A protein and the small-molecule ligand that binds it are described below.
Small molecule (SMILES): Nc1nn2nccc2c2ccccc12

Binding-site contacts:
Ligand atom N2 contacts residue LEU151 of chain 1.A at 3.8 Å.
Ligand atom N3 contacts residue VAL101 of chain 1.A at 3.2 Å (h-bond).
Ligand atom C2 contacts residue LEU151 of chain 1.A at 3.9 Å (hydrophobic).
Ligand atom C9 contacts residue VAL101 of chain 1.A at 3.8 Å (hydrophobic).
Ligand atom C3 contacts residue LEU151 of chain 1.A at 3.7 Å (hydrophobic).
Ligand atom C6 contacts residue ASP165 of chain 1.A at 4.0 Å.
Ligand atom N1 contacts residue LEU151 of chain 1.A at 3.7 Å.
Ligand atom C9 contacts residue LEU100 of chain 1.A at 3.8 Å (hydrophobic).
Ligand atom C2 contacts residue VAL37 of chain 1.A at 4.2 Å (hydrophobic).
Ligand atom C contacts residue LEU29 of chain 1.A at 3.9 Å (hydrophobic).
Ligand atom C9 contacts residue VAL82 of chain 1.A at 4.0 Å (hydrophobic).
Ligand atom C8 contacts residue ALA50 of chain 1.A at 3.7 Å (hydrophobic).
Ligand atom C8 contacts residue VAL82 of chain 1.A at 4.1 Å (hydrophobic).
Ligand atom N1 contacts residue LEU100 of chain 1.A at 3.9 Å.
Ligand atom C6 contacts residue VAL37 of chain 1.A at 4.0 Å (hydrophobic).
Ligand atom N3 contacts residue GLN99 of chain 1.A at 3.6 Å.
Ligand atom C contacts residue LEU151 of chain 1.A at 3.5 Å (hydrophobic).
Ligand atom C1 contacts residue ALA50 of chain 1.A at 3.9 Å (hydrophobic).
Ligand atom N2 contacts residue ALA50 of chain 1.A at 4.0 Å.
Ligand atom N1 contacts residue LEU29 of chain 1.A at 4.1 Å.
Ligand atom C9 contacts residue ALA50 of chain 1.A at 3.7 Å (hydrophobic).
Ligand atom C8 contacts residue GLN99 of chain 1.A at 4.1 Å.
Ligand atom N3 contacts residue ALA50 of chain 1.A at 3.9 Å.
Ligand atom N1 contacts residue VAL101 of chain 1.A at 4.1 Å.
Ligand atom N2 contacts residue VAL101 of chain 1.A at 4.1 Å.
Ligand atom C6 contacts residue SER164 of chain 1.A at 4.2 Å.
Ligand atom C5 contacts residue GLY30 of chain 1.A at 4.2 Å.
Ligand atom C8 contacts residue SER164 of chain 1.A at 4.0 Å.
Ligand atom C7 contacts residue SER164 of chain 1.A at 3.4 Å.
Ligand atom C5 contacts residue VAL37 of chain 1.A at 4.3 Å (hydrophobic).
Ligand atom C1 contacts residue LEU151 of chain 1.A at 4.0 Å (hydrophobic).
Ligand atom N3 contacts residue LEU100 of chain 1.A at 3.5 Å.
Ligand atom C9 contacts residue GLN99 of chain 1.A at 3.0 Å.
Ligand atom N contacts residue LEU151 of chain 1.A at 4.1 Å.
Ligand atom N2 contacts residue LEU100 of chain 1.A at 4.1 Å.
Ligand atom C3 contacts residue LEU29 of chain 1.A at 4.1 Å (hydrophobic).
Ligand atom C4 contacts residue LEU29 of chain 1.A at 3.6 Å (hydrophobic).
Ligand atom C7 contacts residue VAL37 of chain 1.A at 3.9 Å (hydrophobic).
Ligand atom N contacts residue LEU29 of chain 1.A at 3.9 Å.
Ligand atom C5 contacts residue LEU29 of chain 1.A at 3.9 Å (hydrophobic).

Sequence of chain 1.A:
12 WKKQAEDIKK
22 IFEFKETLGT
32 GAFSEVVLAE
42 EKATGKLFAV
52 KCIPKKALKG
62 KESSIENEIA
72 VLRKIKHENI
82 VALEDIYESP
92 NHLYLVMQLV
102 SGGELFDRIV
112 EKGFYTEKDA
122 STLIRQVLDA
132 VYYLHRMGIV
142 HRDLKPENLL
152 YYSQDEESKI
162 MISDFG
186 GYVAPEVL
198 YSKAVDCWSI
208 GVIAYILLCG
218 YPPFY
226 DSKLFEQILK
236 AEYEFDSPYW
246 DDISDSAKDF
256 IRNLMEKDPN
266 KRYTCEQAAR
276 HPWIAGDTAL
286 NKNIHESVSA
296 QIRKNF